Binding-site contacts:
Ligand atom C6 contacts residue TYR325 of chain 1.B at 3.6 Å (hydrophobic).
Ligand atom C3 contacts residue ASP70 of chain 1.B at 3.4 Å.
Ligand atom NH1 contacts residue ARG75 of chain 1.B at 3.5 Å (salt-bridge).
Ligand atom C1 contacts residue TYR325 of chain 1.B at 3.0 Å (hydrophobic).
Ligand atom C6 contacts residue GLU197 of chain 1.B at 3.5 Å.
Ligand atom O1B contacts residue ARG212 of chain 1.B at 3.5 Å (salt-bridge).
Ligand atom NH2 contacts residue TRP98 of chain 1.B at 2.9 Å (h-bond).
Ligand atom C3 contacts residue TYR325 of chain 1.B at 3.0 Å (hydrophobic).
Ligand atom C4 contacts residue GLU38 of chain 1.B at 3.7 Å.
Ligand atom O1A contacts residue ARG37 of chain 1.B at 2.8 Å (salt-bridge).
Ligand atom NE contacts residue GLU38 of chain 1.B at 3.3 Å (salt-bridge).
Ligand atom C3 contacts residue GLU38 of chain 1.B at 3.4 Å.
Ligand atom CZ contacts residue TRP98 of chain 1.B at 3.2 Å (hydrophobic).
Ligand atom CZ contacts residue GLU38 of chain 1.B at 3.6 Å.
Ligand atom O1A contacts residue ARG291 of chain 1.B at 2.9 Å (salt-bridge).
Ligand atom C9 contacts residue GLU196 of chain 1.B at 3.6 Å.
Ligand atom O10 contacts residue ARG71 of chain 1.B at 3.0 Å (salt-bridge).
Ligand atom C9 contacts residue ALA166 of chain 1.B at 3.5 Å (hydrophobic).
Ligand atom NE contacts residue ASP70 of chain 1.B at 3.0 Å (salt-bridge).
Ligand atom O1B contacts residue TYR325 of chain 1.B at 3.4 Å (h-bond).
Ligand atom C2 contacts residue TYR325 of chain 1.B at 2.7 Å (hydrophobic).
Ligand atom O1A contacts residue TYR325 of chain 1.B at 3.5 Å (h-bond).
Ligand atom O6 contacts residue ARG212 of chain 1.B at 3.8 Å.
Ligand atom NH1 contacts residue ASP70 of chain 1.B at 3.1 Å (salt-bridge).
Ligand atom C4 contacts residue ASP70 of chain 1.B at 3.6 Å.
Ligand atom NH1 contacts residue TRP98 of chain 1.B at 2.7 Å (h-bond).
Ligand atom C9 contacts residue ASN214 of chain 1.B at 3.7 Å.
Ligand atom C11 contacts residue ILE142 of chain 1.B at 3.6 Å (hydrophobic).
Ligand atom O1B contacts residue ARG291 of chain 1.B at 3.0 Å (salt-bridge).
Ligand atom C8 contacts residue ARG212 of chain 1.B at 3.8 Å.
Ligand atom O9 contacts residue GLU196 of chain 1.B at 3.0 Å (salt-bridge).
Ligand atom C1 contacts residue ARG291 of chain 1.B at 3.7 Å.
Ligand atom C8 contacts residue GLU196 of chain 1.B at 3.6 Å.
Ligand atom NH2 contacts residue GLU147 of chain 1.B at 2.9 Å (salt-bridge).
Ligand atom O6 contacts residue TYR325 of chain 1.B at 3.1 Å (h-bond).
Ligand atom O8 contacts residue GLU196 of chain 1.B at 2.7 Å (salt-bridge).
Ligand atom C4 contacts residue TYR325 of chain 1.B at 3.6 Å (hydrophobic).
Ligand atom O10 contacts residue ASP70 of chain 1.B at 3.5 Å.
Ligand atom O9 contacts residue ALA166 of chain 1.B at 3.1 Å.
Ligand atom O8 contacts residue ARG212 of chain 1.B at 3.3 Å.

Sequence of chain 1.B:
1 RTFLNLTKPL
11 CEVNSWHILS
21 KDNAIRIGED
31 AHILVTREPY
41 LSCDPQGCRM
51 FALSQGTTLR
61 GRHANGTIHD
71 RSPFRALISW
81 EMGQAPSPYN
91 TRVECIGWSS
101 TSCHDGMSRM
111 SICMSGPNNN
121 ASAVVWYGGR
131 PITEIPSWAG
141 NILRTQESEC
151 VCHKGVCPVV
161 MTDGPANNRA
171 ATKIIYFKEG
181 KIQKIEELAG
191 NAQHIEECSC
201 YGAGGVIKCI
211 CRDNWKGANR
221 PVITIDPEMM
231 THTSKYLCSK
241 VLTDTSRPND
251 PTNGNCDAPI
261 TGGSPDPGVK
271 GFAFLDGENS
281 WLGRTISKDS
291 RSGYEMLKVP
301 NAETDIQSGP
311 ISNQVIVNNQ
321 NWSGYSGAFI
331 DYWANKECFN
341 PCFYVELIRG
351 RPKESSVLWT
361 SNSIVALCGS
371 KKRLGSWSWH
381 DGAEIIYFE

The protein below binds the small molecule below.
Small molecule (SMILES): [H]/N=C(\N)N[C@H]1C=C(C(=O)O)O[C@@H]([C@H](O)[C@H](O)CO)[C@@H]1NC(C)=O